Binding-site contacts:
Ligand atom N5 contacts residue GLU69 of chain 1.F at 4.1 Å.
Ligand atom C9 contacts residue ARG269 of chain 1.E at 3.6 Å.
Ligand atom O9 contacts residue TYR105 of chain 1.E at 3.6 Å (h-bond).
Ligand atom C11 contacts residue PHE70 of chain 1.F at 3.8 Å (hydrophobic).
Ligand atom C12 contacts residue TYR105 of chain 1.E at 3.8 Å (hydrophobic).
Ligand atom O4 contacts residue SER71 of chain 1.F at 2.7 Å (h-bond).
Ligand atom C9 contacts residue ARG109 of chain 1.E at 4.2 Å.
Ligand atom O4 contacts residue PHE70 of chain 1.F at 3.5 Å.
Ligand atom C10 contacts residue ARG269 of chain 1.E at 3.8 Å.
Ligand atom C11 contacts residue SER71 of chain 1.F at 4.1 Å.
Ligand atom O8 contacts residue ARG109 of chain 1.E at 3.5 Å.
Ligand atom O1B contacts residue ALA106 of chain 1.E at 4.2 Å.
Ligand atom C6 contacts residue ARG269 of chain 1.E at 3.5 Å.
Ligand atom O1A contacts residue ALA106 of chain 1.E at 3.7 Å.
Ligand atom C5 contacts residue SER71 of chain 1.F at 3.1 Å.
Ligand atom C3 contacts residue SER71 of chain 1.F at 4.0 Å.
Ligand atom O8 contacts residue ARG269 of chain 1.E at 2.7 Å (salt-bridge).
Ligand atom C10 contacts residue GLU69 of chain 1.F at 4.2 Å.
Ligand atom N5 contacts residue SER71 of chain 1.F at 3.6 Å (h-bond).
Ligand atom N5 contacts residue PHE70 of chain 1.F at 3.9 Å.
Ligand atom O9 contacts residue GLU89 of chain 1.E at 2.8 Å (salt-bridge).
Ligand atom C10 contacts residue SER71 of chain 1.F at 3.6 Å.
Ligand atom C1 contacts residue TYR105 of chain 1.E at 4.0 Å (hydrophobic).
Ligand atom C10 contacts residue PHE70 of chain 1.F at 4.0 Å (hydrophobic).
Ligand atom O4 contacts residue GLU72 of chain 1.F at 3.2 Å (salt-bridge).
Ligand atom C7 contacts residue ARG269 of chain 1.E at 3.4 Å.
Ligand atom C5 contacts residue ARG269 of chain 1.E at 4.1 Å.
Ligand atom C8 contacts residue ARG269 of chain 1.E at 3.5 Å.
Ligand atom C4 contacts residue SER71 of chain 1.F at 3.5 Å.
Ligand atom O8 contacts residue TYR105 of chain 1.E at 3.7 Å.
Ligand atom N5 contacts residue ARG269 of chain 1.E at 3.6 Å (salt-bridge).
Ligand atom C11 contacts residue ARG269 of chain 1.E at 3.3 Å.
Ligand atom O10 contacts residue SER71 of chain 1.F at 3.3 Å (h-bond).
Ligand atom C11 contacts residue GLU69 of chain 1.F at 3.3 Å.
Ligand atom O9 contacts residue ARG109 of chain 1.E at 3.3 Å.
Ligand atom O9 contacts residue ARG269 of chain 1.E at 4.2 Å.
Ligand atom C8 contacts residue TYR105 of chain 1.E at 3.9 Å (hydrophobic).
Ligand atom C3 contacts residue GLU72 of chain 1.F at 3.8 Å.
Ligand atom C9 contacts residue GLU89 of chain 1.E at 3.4 Å.
Ligand atom O1B contacts residue TYR105 of chain 1.E at 3.5 Å.

This small molecule binds to this protein.
Small molecule (SMILES): CO[C@]1(C(=O)O)C[C@H](O)[C@@H](NC(C)=O)[C@H]([C@H](O)[C@H](O)CO)O1

Sequence of chain 1.E:
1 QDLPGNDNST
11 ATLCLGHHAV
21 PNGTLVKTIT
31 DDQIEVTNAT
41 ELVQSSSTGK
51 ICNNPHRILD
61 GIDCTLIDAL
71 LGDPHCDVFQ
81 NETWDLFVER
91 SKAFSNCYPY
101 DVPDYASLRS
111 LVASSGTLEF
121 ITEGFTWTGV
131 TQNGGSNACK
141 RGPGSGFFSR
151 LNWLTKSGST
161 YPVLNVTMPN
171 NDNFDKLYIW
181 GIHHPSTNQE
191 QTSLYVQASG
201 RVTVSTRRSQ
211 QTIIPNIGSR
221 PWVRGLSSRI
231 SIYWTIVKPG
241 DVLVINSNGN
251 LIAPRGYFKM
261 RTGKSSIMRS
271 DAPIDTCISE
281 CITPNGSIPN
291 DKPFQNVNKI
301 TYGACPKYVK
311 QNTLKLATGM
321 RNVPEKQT

Sequence of chain 1.F:
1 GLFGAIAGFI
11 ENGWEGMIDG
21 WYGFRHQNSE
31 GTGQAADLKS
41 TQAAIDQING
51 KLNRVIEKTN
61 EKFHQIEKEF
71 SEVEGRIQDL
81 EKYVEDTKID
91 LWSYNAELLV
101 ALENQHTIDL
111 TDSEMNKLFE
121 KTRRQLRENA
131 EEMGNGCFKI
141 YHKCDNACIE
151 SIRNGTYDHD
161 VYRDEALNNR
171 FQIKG